Binding-site contacts:
Ligand atom O7 contacts residue ASN402 of chain 1.A at 3.4 Å (h-bond).
Ligand atom N2 contacts residue ASN402 of chain 1.A at 2.8 Å (h-bond).
Ligand atom C8 contacts residue THR274 of chain 1.A at 4.2 Å.
Ligand atom O7 contacts residue PRO276 of chain 1.A at 4.0 Å.
Ligand atom C8 contacts residue ASN402 of chain 1.A at 3.9 Å.
Ligand atom C5 contacts residue ASN402 of chain 1.A at 3.7 Å.
Ligand atom C7 contacts residue ASN402 of chain 1.A at 3.3 Å.
Ligand atom O5 contacts residue ASN402 of chain 1.A at 2.4 Å (h-bond).
Ligand atom C1 contacts residue ASN402 of chain 1.A at 1.5 Å.
Ligand atom C8 contacts residue PRO276 of chain 1.A at 4.2 Å (hydrophobic).
Ligand atom C2 contacts residue ASN402 of chain 1.A at 2.4 Å.
Ligand atom C4 contacts residue ASN402 of chain 1.A at 4.2 Å.
Ligand atom C3 contacts residue ASN402 of chain 1.A at 3.7 Å.

Sequence of chain 1.A:
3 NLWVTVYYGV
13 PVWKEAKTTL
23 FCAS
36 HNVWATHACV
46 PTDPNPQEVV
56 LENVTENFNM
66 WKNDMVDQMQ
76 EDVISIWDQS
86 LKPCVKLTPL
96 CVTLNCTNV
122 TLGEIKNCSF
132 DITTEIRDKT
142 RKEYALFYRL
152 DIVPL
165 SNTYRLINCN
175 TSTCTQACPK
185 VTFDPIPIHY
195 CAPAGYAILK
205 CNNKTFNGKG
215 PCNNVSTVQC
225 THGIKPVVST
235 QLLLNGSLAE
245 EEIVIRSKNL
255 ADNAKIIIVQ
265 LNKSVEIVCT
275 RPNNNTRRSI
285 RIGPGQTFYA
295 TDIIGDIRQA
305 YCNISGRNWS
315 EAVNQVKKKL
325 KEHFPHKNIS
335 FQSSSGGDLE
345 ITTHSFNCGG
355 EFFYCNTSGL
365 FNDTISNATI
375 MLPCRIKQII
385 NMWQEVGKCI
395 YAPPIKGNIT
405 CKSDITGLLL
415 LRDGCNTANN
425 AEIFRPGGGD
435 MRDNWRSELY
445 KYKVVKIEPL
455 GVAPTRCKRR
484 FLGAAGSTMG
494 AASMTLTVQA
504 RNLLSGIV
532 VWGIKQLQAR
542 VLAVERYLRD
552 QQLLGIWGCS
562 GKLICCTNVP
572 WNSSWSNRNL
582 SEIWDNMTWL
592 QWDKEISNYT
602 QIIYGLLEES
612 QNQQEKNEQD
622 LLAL

The protein below binds the small molecule below.
Small molecule (SMILES): CC(=O)N[C@H]1[C@H](O[C@H]2[C@H](O)[C@@H](NC(C)=O)CO[C@@H]2CO)O[C@H](CO)[C@@H](O)[C@@H]1O